The protein below binds the small molecule below.
Small molecule (SMILES): CC(=O)N[C@H]1[C@H](O[C@H]2[C@H](O)[C@@H](NC(C)=O)CO[C@@H]2CO)O[C@H](CO)[C@@H](O)[C@@H]1O

Binding-site contacts:
Ligand atom C7 contacts residue ASN154 of chain 55.G at 3.3 Å.
Ligand atom O5 contacts residue ASN154 of chain 55.G at 4.0 Å.
Ligand atom C2 contacts residue ASN154 of chain 55.G at 3.5 Å.
Ligand atom C1 contacts residue THR156 of chain 55.G at 3.6 Å.
Ligand atom O6 contacts residue MET151 of chain 55.G at 3.4 Å.
Ligand atom O7 contacts residue ASN154 of chain 55.G at 2.6 Å (h-bond).
Ligand atom C1 contacts residue ASN154 of chain 55.G at 3.4 Å.
Ligand atom C7 contacts residue THR156 of chain 55.G at 3.9 Å.
Ligand atom C2 contacts residue THR156 of chain 55.G at 4.2 Å.
Ligand atom N2 contacts residue ASN154 of chain 55.G at 3.8 Å.
Ligand atom C8 contacts residue THR156 of chain 55.G at 4.0 Å.
Ligand atom C6 contacts residue MET151 of chain 55.G at 4.5 Å (hydrophobic).
Ligand atom C8 contacts residue ASN154 of chain 55.G at 3.6 Å.
Ligand atom N2 contacts residue THR156 of chain 55.G at 3.6 Å (h-bond).

Sequence of chain 55.G:
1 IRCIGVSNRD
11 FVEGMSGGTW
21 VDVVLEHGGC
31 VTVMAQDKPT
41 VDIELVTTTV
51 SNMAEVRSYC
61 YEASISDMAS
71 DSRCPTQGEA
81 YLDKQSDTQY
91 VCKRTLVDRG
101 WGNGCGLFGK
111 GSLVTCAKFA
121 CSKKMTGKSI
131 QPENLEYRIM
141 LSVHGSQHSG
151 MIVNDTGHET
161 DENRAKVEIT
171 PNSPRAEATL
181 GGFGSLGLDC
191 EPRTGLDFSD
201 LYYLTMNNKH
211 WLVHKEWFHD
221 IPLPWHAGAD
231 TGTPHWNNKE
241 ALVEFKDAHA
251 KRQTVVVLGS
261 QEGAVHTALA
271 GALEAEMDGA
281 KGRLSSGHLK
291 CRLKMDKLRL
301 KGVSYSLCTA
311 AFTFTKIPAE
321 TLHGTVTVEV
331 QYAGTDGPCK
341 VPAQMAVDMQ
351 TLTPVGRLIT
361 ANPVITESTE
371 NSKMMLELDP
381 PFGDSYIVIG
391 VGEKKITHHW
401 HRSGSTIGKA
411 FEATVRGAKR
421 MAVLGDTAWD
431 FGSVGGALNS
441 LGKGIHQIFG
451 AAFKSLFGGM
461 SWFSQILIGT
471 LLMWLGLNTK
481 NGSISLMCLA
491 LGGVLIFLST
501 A